Sequence of chain 1.D:
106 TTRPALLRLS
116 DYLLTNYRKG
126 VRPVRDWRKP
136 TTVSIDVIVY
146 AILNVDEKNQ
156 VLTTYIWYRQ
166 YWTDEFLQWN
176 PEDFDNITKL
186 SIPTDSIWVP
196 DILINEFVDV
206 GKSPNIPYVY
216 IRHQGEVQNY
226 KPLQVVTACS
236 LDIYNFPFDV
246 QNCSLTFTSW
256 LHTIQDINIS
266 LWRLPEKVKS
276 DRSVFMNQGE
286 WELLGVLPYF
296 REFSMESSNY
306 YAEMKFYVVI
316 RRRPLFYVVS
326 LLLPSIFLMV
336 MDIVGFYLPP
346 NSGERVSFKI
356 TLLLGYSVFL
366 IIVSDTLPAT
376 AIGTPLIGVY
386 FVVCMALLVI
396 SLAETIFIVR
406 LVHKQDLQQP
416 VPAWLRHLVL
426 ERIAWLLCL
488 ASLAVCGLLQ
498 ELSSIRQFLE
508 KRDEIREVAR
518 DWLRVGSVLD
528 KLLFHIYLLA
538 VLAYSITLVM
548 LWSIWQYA

This protein binds this small molecule.
Small molecule (SMILES): CC(=O)N[C@H]1[C@H](O[C@H]2[C@H](O)[C@@H](NC(C)=O)CO[C@@H]2CO)O[C@H](CO)[C@@H](O)[C@@H]1O

Binding-site contacts:
Ligand atom C7 contacts residue PHE295 of chain 1.D at 4.5 Å (hydrophobic).
Ligand atom C8 contacts residue ILE259 of chain 1.D at 3.9 Å (hydrophobic).
Ligand atom O5 contacts residue ASN263 of chain 1.D at 2.3 Å (h-bond).
Ligand atom C4 contacts residue ASN263 of chain 1.D at 4.2 Å.
Ligand atom C1 contacts residue ILE264 of chain 1.D at 4.4 Å (hydrophobic).
Ligand atom C8 contacts residue GLU297 of chain 1.D at 4.2 Å.
Ligand atom C1 contacts residue ASN263 of chain 1.D at 1.4 Å.
Ligand atom C5 contacts residue ASN263 of chain 1.D at 3.6 Å.
Ligand atom C5 contacts residue PHE295 of chain 1.D at 3.9 Å (hydrophobic).
Ligand atom O5 contacts residue PHE295 of chain 1.D at 4.1 Å.
Ligand atom C5 contacts residue ILE264 of chain 1.D at 4.1 Å (hydrophobic).
Ligand atom O7 contacts residue PHE295 of chain 1.D at 4.0 Å.
Ligand atom C6 contacts residue SER265 of chain 1.D at 3.9 Å.
Ligand atom C3 contacts residue PHE295 of chain 1.D at 4.2 Å (hydrophobic).
Ligand atom C7 contacts residue ILE259 of chain 1.D at 4.4 Å (hydrophobic).
Ligand atom C7 contacts residue ASN263 of chain 1.D at 3.2 Å.
Ligand atom O4 contacts residue PHE295 of chain 1.D at 4.3 Å.
Ligand atom N2 contacts residue GLU297 of chain 1.D at 3.5 Å (salt-bridge).
Ligand atom O7 contacts residue ASN263 of chain 1.D at 3.1 Å (h-bond).
Ligand atom C4 contacts residue PHE295 of chain 1.D at 4.4 Å (hydrophobic).
Ligand atom C8 contacts residue ASN263 of chain 1.D at 4.4 Å.
Ligand atom C3 contacts residue ASN263 of chain 1.D at 3.8 Å.
Ligand atom C1 contacts residue PHE295 of chain 1.D at 3.8 Å (hydrophobic).
Ligand atom C8 contacts residue PHE295 of chain 1.D at 4.2 Å (hydrophobic).
Ligand atom C2 contacts residue ASN263 of chain 1.D at 2.5 Å.
Ligand atom O5 contacts residue ILE264 of chain 1.D at 3.6 Å.
Ligand atom O6 contacts residue SER265 of chain 1.D at 3.6 Å.
Ligand atom C2 contacts residue GLU297 of chain 1.D at 4.4 Å.
Ligand atom C6 contacts residue ILE264 of chain 1.D at 3.9 Å (hydrophobic).
Ligand atom N2 contacts residue ASN263 of chain 1.D at 2.9 Å (h-bond).
Ligand atom C7 contacts residue GLU297 of chain 1.D at 4.4 Å.
Ligand atom C3 contacts residue GLU297 of chain 1.D at 4.2 Å.
Ligand atom N2 contacts residue ILE259 of chain 1.D at 4.2 Å.